Sequence of chain 1.C:
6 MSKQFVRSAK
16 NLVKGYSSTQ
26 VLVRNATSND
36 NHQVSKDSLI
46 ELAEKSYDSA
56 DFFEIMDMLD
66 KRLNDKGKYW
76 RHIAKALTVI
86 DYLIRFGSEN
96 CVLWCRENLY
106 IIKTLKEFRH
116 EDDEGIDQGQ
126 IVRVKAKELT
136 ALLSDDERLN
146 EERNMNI

Binding-site contacts:
Ligand atom O42 contacts residue ARG67 of chain 1.C at 2.3 Å (salt-bridge).
Ligand atom O53 contacts residue HIS77 of chain 1.C at 4.1 Å.
Ligand atom O51 contacts residue ARG67 of chain 1.C at 4.2 Å.
Ligand atom O53 contacts residue SER33 of chain 1.C at 2.2 Å (h-bond).
Ligand atom O51 contacts residue ASN34 of chain 1.C at 3.3 Å (h-bond).
Ligand atom P5 contacts residue ARG12 of chain 1.C at 3.6 Å.
Ligand atom O43 contacts residue LYS15 of chain 1.C at 3.5 Å.
Ligand atom P4 contacts residue ARG67 of chain 1.C at 3.8 Å.
Ligand atom P4 contacts residue LYS66 of chain 1.C at 4.0 Å.
Ligand atom C1 contacts residue ASN34 of chain 1.C at 4.0 Å.
Ligand atom C5 contacts residue ASN34 of chain 1.C at 4.3 Å.
Ligand atom P5 contacts residue SER33 of chain 1.C at 2.7 Å.
Ligand atom O6 contacts residue SER33 of chain 1.C at 4.2 Å.
Ligand atom O53 contacts residue ARG29 of chain 1.C at 2.9 Å (salt-bridge).
Ligand atom O52 contacts residue ARG12 of chain 1.C at 2.3 Å.
Ligand atom O51 contacts residue SER33 of chain 1.C at 2.5 Å (h-bond).
Ligand atom O41 contacts residue ASP70 of chain 1.C at 4.2 Å.
Ligand atom O5 contacts residue ARG29 of chain 1.C at 3.7 Å.
Ligand atom O6 contacts residue ASN34 of chain 1.C at 3.2 Å (h-bond).
Ligand atom O52 contacts residue SER33 of chain 1.C at 3.1 Å (h-bond).
Ligand atom O51 contacts residue HIS77 of chain 1.C at 3.1 Å (h-bond).
Ligand atom O53 contacts residue ARG67 of chain 1.C at 2.6 Å (salt-bridge).
Ligand atom O2 contacts residue TYR74 of chain 1.C at 3.7 Å.
Ligand atom P5 contacts residue ARG29 of chain 1.C at 4.2 Å.
Ligand atom O12 contacts residue LYS8 of chain 1.C at 3.9 Å.
Ligand atom O5 contacts residue ARG67 of chain 1.C at 3.7 Å.
Ligand atom O42 contacts residue HIS77 of chain 1.C at 3.6 Å.
Ligand atom C5 contacts residue HIS77 of chain 1.C at 4.1 Å.
Ligand atom O42 contacts residue ARG29 of chain 1.C at 3.2 Å (salt-bridge).
Ligand atom P5 contacts residue ARG67 of chain 1.C at 3.8 Å.
Ligand atom P5 contacts residue HIS77 of chain 1.C at 4.0 Å.
Ligand atom O3 contacts residue LYS15 of chain 1.C at 3.9 Å.
Ligand atom O5 contacts residue HIS77 of chain 1.C at 4.1 Å.
Ligand atom P4 contacts residue ARG29 of chain 1.C at 3.3 Å.
Ligand atom O41 contacts residue ARG29 of chain 1.C at 4.0 Å.
Ligand atom O43 contacts residue ARG29 of chain 1.C at 2.4 Å (salt-bridge).
Ligand atom O53 contacts residue ARG12 of chain 1.C at 3.8 Å.
Ligand atom C6 contacts residue ASN34 of chain 1.C at 4.0 Å.
Ligand atom C2 contacts residue TYR74 of chain 1.C at 3.8 Å (hydrophobic).
Ligand atom O41 contacts residue LYS66 of chain 1.C at 2.6 Å (salt-bridge).

A small-molecule ligand and the protein it binds are described below.
Small molecule (SMILES): CCCCCCCC(=O)OC[C@H](COP(=O)(O)O[C@@H]1[C@H](O)[C@H](O)[C@@H](OP(=O)(O)O)[C@H](OP(=O)(O)O)[C@H]1O)OC(=O)CCCCCCC